Binding-site contacts:
Ligand atom O7 contacts residue THR313 of chain 1.D at 3.5 Å (h-bond).
Ligand atom C3 contacts residue ASN311 of chain 1.D at 3.8 Å.
Ligand atom O5 contacts residue ASN311 of chain 1.D at 2.4 Å (h-bond).
Ligand atom C5 contacts residue ASN311 of chain 1.D at 3.6 Å.
Ligand atom N2 contacts residue ASN311 of chain 1.D at 2.9 Å (h-bond).
Ligand atom C8 contacts residue THR313 of chain 1.D at 3.5 Å.
Ligand atom C1 contacts residue ASN311 of chain 1.D at 1.4 Å.
Ligand atom C2 contacts residue ASN311 of chain 1.D at 2.5 Å.
Ligand atom C7 contacts residue THR313 of chain 1.D at 4.0 Å.
Ligand atom C4 contacts residue ASN311 of chain 1.D at 4.2 Å.
Ligand atom C7 contacts residue ASN311 of chain 1.D at 3.6 Å.
Ligand atom O7 contacts residue ASN311 of chain 1.D at 3.5 Å (h-bond).
Ligand atom C8 contacts residue ASN311 of chain 1.D at 4.1 Å.

The small molecule below binds the protein below.
Small molecule (SMILES): CC(=O)N[C@@H]1[C@@H](O)[C@H](O)[C@@H](CO)O[C@H]1O

Sequence of chain 1.D:
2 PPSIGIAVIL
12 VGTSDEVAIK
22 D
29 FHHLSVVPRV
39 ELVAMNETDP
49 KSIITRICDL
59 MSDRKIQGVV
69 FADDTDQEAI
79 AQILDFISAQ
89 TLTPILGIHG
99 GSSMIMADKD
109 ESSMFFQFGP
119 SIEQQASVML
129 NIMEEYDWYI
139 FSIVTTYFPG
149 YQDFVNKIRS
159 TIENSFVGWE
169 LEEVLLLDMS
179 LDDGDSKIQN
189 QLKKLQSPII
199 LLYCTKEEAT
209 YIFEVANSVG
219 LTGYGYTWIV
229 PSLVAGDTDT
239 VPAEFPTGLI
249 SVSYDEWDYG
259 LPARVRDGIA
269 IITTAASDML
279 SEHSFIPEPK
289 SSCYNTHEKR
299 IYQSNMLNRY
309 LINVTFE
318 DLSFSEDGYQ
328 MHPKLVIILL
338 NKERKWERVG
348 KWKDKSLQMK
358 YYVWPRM